Binding-site contacts:
Ligand atom N3A contacts residue PHE186 of chain 52.A at 4.0 Å.
Ligand atom O1B contacts residue TYR128 of chain 52.A at 3.4 Å (h-bond).
Ligand atom N3A contacts residue PRO174 of chain 52.A at 3.7 Å.
Ligand atom N2 contacts residue LEU106 of chain 52.A at 3.8 Å.
Ligand atom C2C contacts residue MET221 of chain 52.A at 4.0 Å (hydrophobic).
Ligand atom C4C contacts residue VAL188 of chain 52.A at 3.7 Å (hydrophobic).
Ligand atom O1A contacts residue PHE186 of chain 52.A at 3.0 Å.
Ligand atom C5 contacts residue LEU106 of chain 52.A at 3.8 Å (hydrophobic).
Ligand atom C4C contacts residue VAL191 of chain 52.A at 3.0 Å (hydrophobic).
Ligand atom C2B contacts residue VAL188 of chain 52.A at 3.5 Å (hydrophobic).
Ligand atom O1 contacts residue LEU106 of chain 52.A at 3.8 Å.
Ligand atom C4B contacts residue PHE186 of chain 52.A at 3.6 Å (hydrophobic).
Ligand atom C4 contacts residue LEU106 of chain 52.A at 3.9 Å (hydrophobic).
Ligand atom N3A contacts residue ALA24 of chain 52.C at 3.8 Å.
Ligand atom O1 contacts residue MET221 of chain 52.A at 3.9 Å.
Ligand atom C1B contacts residue VAL188 of chain 52.A at 3.8 Å (hydrophobic).
Ligand atom C5B contacts residue PHE186 of chain 52.A at 3.9 Å (hydrophobic).
Ligand atom C5A contacts residue ALA150 of chain 52.A at 3.6 Å (hydrophobic).
Ligand atom C1B contacts residue TYR128 of chain 52.A at 3.6 Å (hydrophobic).
Ligand atom C1C contacts residue LEU106 of chain 52.A at 3.8 Å (hydrophobic).
Ligand atom C5A contacts residue PHE186 of chain 52.A at 3.5 Å (hydrophobic).
Ligand atom C3C contacts residue TYR128 of chain 52.A at 3.4 Å (hydrophobic).
Ligand atom C3B contacts residue TYR152 of chain 52.A at 3.7 Å (hydrophobic).
Ligand atom O1B contacts residue ILE104 of chain 52.A at 3.9 Å.
Ligand atom C5C contacts residue VAL191 of chain 52.A at 3.8 Å (hydrophobic).
Ligand atom C6B contacts residue TYR128 of chain 52.A at 3.3 Å (hydrophobic).
Ligand atom C2A contacts residue TYR152 of chain 52.A at 3.6 Å (hydrophobic).
Ligand atom C1C contacts residue TYR128 of chain 52.A at 3.7 Å (hydrophobic).
Ligand atom C4 contacts residue TYR197 of chain 52.A at 3.8 Å (hydrophobic).
Ligand atom N3A contacts residue TYR152 of chain 52.A at 3.5 Å.
Ligand atom C4B contacts residue TYR152 of chain 52.A at 3.8 Å (hydrophobic).
Ligand atom C5B contacts residue TYR128 of chain 52.A at 4.0 Å (hydrophobic).
Ligand atom C1B contacts residue ILE104 of chain 52.A at 4.0 Å (hydrophobic).
Ligand atom C4A contacts residue PRO174 of chain 52.A at 3.1 Å (hydrophobic).
Ligand atom C3B contacts residue VAL188 of chain 52.A at 3.8 Å (hydrophobic).
Ligand atom C2C contacts residue TYR197 of chain 52.A at 3.7 Å (hydrophobic).
Ligand atom C2A contacts residue PHE186 of chain 52.A at 3.3 Å (hydrophobic).
Ligand atom C6B contacts residue ILE104 of chain 52.A at 3.6 Å (hydrophobic).
Ligand atom C5B contacts residue MET224 of chain 52.A at 3.8 Å (hydrophobic).
Ligand atom C5A contacts residue VAL176 of chain 52.A at 3.6 Å (hydrophobic).

Sequence of chain 52.A:
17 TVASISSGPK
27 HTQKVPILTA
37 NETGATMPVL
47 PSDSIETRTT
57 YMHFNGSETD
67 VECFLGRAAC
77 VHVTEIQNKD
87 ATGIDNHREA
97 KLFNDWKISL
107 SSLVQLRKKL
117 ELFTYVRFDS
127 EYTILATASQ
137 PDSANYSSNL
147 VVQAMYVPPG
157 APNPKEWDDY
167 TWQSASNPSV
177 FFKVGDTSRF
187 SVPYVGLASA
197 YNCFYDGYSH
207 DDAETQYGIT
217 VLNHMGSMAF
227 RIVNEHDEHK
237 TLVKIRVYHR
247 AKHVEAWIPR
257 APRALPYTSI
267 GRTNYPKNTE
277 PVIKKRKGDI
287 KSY

Sequence of chain 52.C:
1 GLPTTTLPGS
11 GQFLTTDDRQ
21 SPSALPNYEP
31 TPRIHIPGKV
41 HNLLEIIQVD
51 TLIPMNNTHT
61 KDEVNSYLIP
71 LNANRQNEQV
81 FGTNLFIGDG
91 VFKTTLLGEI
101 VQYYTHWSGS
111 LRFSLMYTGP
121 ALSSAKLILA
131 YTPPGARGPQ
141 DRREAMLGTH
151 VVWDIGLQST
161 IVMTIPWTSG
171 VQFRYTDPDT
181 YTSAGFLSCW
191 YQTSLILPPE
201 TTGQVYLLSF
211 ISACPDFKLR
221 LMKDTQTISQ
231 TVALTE

The protein below binds the small molecule below.
Small molecule (SMILES): Cc1cc(CCCCCOc2ccc(C3=NCCO3)cc2)on1